Sequence of chain 2.A:
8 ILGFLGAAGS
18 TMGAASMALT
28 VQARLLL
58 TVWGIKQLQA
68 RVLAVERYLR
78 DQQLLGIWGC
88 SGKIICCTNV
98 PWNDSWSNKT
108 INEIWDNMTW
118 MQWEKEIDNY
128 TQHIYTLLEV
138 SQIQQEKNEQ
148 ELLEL

Binding-site contacts:
Ligand atom C1 contacts residue ASN100 of chain 2.A at 1.4 Å.
Ligand atom O5 contacts residue SER102 of chain 2.A at 4.3 Å.
Ligand atom C5 contacts residue ASN100 of chain 2.A at 3.6 Å.
Ligand atom N2 contacts residue ASN100 of chain 2.A at 3.0 Å (h-bond).
Ligand atom C8 contacts residue ASN100 of chain 2.A at 4.4 Å.
Ligand atom C2 contacts residue ASN100 of chain 2.A at 2.5 Å.
Ligand atom O7 contacts residue ASN100 of chain 2.A at 2.9 Å (h-bond).
Ligand atom C1 contacts residue SER102 of chain 2.A at 3.9 Å.
Ligand atom C4 contacts residue ASN100 of chain 2.A at 4.2 Å.
Ligand atom C3 contacts residue ASN100 of chain 2.A at 3.8 Å.
Ligand atom C7 contacts residue ASN100 of chain 2.A at 3.2 Å.
Ligand atom O5 contacts residue ASN100 of chain 2.A at 2.3 Å (h-bond).

The small molecule below binds the protein below.
Small molecule (SMILES): CC(=O)N[C@@H]1[C@@H](O)[C@H](O)[C@@H](CO)O[C@H]1O